Sequence of chain 1.E:
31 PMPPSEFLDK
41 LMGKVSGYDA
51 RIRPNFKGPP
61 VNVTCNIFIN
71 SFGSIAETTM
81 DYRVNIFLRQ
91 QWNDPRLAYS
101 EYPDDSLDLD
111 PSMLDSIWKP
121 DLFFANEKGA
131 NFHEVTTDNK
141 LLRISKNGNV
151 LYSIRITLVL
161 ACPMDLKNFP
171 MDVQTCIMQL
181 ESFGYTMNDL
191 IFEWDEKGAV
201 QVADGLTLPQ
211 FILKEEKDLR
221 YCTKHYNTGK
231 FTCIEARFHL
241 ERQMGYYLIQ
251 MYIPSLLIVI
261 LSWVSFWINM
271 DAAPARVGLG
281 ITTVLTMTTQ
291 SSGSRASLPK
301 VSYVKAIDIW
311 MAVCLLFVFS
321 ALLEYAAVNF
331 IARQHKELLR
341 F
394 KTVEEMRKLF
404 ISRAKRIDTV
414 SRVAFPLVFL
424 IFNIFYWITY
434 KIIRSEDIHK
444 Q

Binding-site contacts:
Ligand atom O contacts residue ARG89 of chain 1.E at 2.5 Å (salt-bridge).
Ligand atom CA contacts residue PHE231 of chain 1.C at 3.6 Å (hydrophobic).
Ligand atom CA contacts residue TYR226 of chain 1.C at 3.8 Å (hydrophobic).
Ligand atom OXT contacts residue SER153 of chain 1.E at 2.6 Å (h-bond).
Ligand atom C contacts residue THR228 of chain 1.C at 4.3 Å.
Ligand atom OXT contacts residue LEU141 of chain 1.E at 3.9 Å.
Ligand atom N contacts residue GLY184 of chain 1.C at 4.3 Å.
Ligand atom N contacts residue PHE183 of chain 1.C at 3.2 Å.
Ligand atom N contacts residue PHE87 of chain 1.E at 4.3 Å.
Ligand atom OXT contacts residue ARG89 of chain 1.E at 4.0 Å.
Ligand atom CA contacts residue PHE87 of chain 1.E at 4.4 Å (hydrophobic).
Ligand atom C contacts residue ARG89 of chain 1.E at 3.5 Å.
Ligand atom OXT contacts residue PHE87 of chain 1.E at 3.8 Å.
Ligand atom C contacts residue LEU141 of chain 1.E at 4.0 Å (hydrophobic).
Ligand atom CA contacts residue PHE183 of chain 1.C at 4.3 Å (hydrophobic).
Ligand atom O contacts residue TYR226 of chain 1.C at 4.1 Å.
Ligand atom C contacts residue SER153 of chain 1.E at 3.8 Å.
Ligand atom C contacts residue TYR226 of chain 1.C at 4.4 Å (hydrophobic).
Ligand atom C contacts residue PHE87 of chain 1.E at 3.9 Å (hydrophobic).
Ligand atom CA contacts residue LEU141 of chain 1.E at 3.8 Å (hydrophobic).
Ligand atom C contacts residue PHE183 of chain 1.C at 4.3 Å (hydrophobic).
Ligand atom CA contacts residue THR228 of chain 1.C at 4.2 Å.
Ligand atom N contacts residue PHE231 of chain 1.C at 4.1 Å.
Ligand atom O contacts residue THR228 of chain 1.C at 3.6 Å.
Ligand atom OXT contacts residue PHE183 of chain 1.C at 3.5 Å.
Ligand atom O contacts residue PHE87 of chain 1.E at 4.0 Å.
Ligand atom N contacts residue LEU141 of chain 1.E at 3.7 Å.
Ligand atom O contacts residue SER153 of chain 1.E at 4.3 Å.

This protein binds this small molecule.
Small molecule (SMILES): NCC(=O)O

Sequence of chain 1.C:
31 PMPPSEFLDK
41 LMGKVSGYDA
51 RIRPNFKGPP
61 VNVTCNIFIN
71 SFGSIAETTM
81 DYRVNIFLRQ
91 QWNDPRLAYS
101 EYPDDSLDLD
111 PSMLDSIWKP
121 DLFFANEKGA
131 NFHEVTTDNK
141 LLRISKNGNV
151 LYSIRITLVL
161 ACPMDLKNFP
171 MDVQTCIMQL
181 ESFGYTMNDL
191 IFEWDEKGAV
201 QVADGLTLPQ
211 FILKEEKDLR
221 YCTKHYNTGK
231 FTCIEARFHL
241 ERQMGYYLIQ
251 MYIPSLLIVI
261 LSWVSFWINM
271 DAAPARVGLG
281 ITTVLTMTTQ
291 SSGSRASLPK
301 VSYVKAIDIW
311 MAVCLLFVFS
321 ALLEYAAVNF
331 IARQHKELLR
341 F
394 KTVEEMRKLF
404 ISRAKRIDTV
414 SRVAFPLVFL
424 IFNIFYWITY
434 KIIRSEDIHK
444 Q